Sequence of chain 3.OA:
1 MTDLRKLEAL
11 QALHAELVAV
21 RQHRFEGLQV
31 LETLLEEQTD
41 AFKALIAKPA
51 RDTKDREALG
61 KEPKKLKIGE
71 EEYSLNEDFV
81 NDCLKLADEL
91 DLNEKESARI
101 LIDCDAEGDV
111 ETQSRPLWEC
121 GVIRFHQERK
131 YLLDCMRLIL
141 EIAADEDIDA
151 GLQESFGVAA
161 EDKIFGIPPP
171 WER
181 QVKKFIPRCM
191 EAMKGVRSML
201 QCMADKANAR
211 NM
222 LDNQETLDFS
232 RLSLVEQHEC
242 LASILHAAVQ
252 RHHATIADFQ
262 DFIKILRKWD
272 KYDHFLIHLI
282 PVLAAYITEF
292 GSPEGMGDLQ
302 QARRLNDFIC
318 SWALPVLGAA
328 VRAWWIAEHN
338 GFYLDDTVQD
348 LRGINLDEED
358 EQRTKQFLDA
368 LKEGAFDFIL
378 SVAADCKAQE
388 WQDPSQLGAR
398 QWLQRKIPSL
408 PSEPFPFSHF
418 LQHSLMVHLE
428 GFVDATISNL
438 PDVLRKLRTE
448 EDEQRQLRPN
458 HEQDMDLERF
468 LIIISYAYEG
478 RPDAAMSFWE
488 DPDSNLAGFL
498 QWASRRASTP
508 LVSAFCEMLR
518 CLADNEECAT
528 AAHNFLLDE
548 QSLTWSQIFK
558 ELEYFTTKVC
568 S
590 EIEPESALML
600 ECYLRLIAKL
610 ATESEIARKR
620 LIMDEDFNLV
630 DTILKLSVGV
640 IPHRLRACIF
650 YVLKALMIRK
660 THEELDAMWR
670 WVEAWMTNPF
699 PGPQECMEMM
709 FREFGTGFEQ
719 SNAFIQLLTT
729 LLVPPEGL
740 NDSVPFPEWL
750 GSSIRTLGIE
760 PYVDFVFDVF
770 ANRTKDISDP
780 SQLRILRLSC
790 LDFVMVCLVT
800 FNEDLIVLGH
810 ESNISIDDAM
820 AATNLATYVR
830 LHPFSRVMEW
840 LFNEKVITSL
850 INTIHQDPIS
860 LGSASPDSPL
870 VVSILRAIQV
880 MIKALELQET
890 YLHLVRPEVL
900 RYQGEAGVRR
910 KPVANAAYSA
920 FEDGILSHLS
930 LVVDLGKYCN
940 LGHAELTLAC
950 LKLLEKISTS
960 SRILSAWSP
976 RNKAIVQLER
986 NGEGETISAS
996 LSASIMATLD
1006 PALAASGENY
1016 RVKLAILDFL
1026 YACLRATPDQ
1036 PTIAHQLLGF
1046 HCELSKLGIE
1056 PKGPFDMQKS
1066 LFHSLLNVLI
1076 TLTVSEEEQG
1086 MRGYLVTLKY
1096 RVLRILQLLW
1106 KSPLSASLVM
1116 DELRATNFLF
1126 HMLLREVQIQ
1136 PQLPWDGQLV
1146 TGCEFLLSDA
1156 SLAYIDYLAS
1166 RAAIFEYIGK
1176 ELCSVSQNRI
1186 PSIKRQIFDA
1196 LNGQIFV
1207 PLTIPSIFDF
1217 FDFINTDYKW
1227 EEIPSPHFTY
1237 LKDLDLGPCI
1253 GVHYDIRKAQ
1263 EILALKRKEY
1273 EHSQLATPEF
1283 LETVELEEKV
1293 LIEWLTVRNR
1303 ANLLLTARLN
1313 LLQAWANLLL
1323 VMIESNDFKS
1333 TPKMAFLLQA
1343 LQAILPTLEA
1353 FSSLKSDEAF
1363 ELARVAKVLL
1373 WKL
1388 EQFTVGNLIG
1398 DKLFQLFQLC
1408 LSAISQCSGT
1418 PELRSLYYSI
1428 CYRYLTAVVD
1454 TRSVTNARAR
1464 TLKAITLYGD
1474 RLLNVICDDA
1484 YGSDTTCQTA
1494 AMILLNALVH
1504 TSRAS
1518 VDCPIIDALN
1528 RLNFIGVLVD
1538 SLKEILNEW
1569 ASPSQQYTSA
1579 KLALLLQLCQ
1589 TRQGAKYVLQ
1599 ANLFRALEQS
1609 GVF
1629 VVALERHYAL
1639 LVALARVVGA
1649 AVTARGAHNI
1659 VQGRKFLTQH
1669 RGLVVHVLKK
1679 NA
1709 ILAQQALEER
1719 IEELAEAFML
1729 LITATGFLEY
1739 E

The protein below binds the small molecule below.
Small molecule (SMILES): CC[C@H](C)[C@H](N)C(=O)N[C@@H](CC(C)C)C(=O)N1CCC[C@H]1C(=O)N[C@@H](CCSC)C(=O)N[C@@H](Cc1ccc(O)cc1)C(=O)N[C@@H](CCCCN)C(=O)N[C@@H](CC(C)C)C(=O)N[C@@H](CO)C(=O)N1CCC[C@H]1C=O

Binding-site contacts:
Ligand atom O contacts residue VAL1202 of chain 3.OA at 3.2 Å.
Ligand atom SD contacts residue ASN1072 of chain 3.OA at 3.7 Å.
Ligand atom CD2 contacts residue ALA1120 of chain 3.OA at 3.5 Å (hydrophobic).
Ligand atom C contacts residue HIS1126 of chain 3.OA at 4.0 Å.
Ligand atom CG contacts residue HIS1126 of chain 3.OA at 4.3 Å.
Ligand atom CD2 contacts residue LEU1129 of chain 3.OA at 4.2 Å (hydrophobic).
Ligand atom CG contacts residue GLN1063 of chain 3.OA at 4.3 Å.
Ligand atom O contacts residue HIS1126 of chain 3.OA at 3.3 Å (h-bond).
Ligand atom C contacts residue GLN1063 of chain 3.OA at 3.9 Å.
Ligand atom CE1 contacts residue ASN1072 of chain 3.OA at 3.3 Å.
Ligand atom CD2 contacts residue PHE1125 of chain 3.OA at 4.2 Å (hydrophobic).
Ligand atom C contacts residue VAL1202 of chain 3.OA at 4.2 Å (hydrophobic).
Ligand atom CD1 contacts residue PHE1125 of chain 3.OA at 3.6 Å (hydrophobic).
Ligand atom CB contacts residue GLN1063 of chain 3.OA at 4.5 Å.
Ligand atom O contacts residue THR1121 of chain 3.OA at 4.0 Å.
Ligand atom CB contacts residue THR1121 of chain 3.OA at 3.3 Å.
Ligand atom CG contacts residue THR1121 of chain 3.OA at 3.3 Å.
Ligand atom CE1 contacts residue THR1121 of chain 3.OA at 3.9 Å.
Ligand atom CG contacts residue ALA1120 of chain 3.OA at 4.4 Å (hydrophobic).
Ligand atom CD1 contacts residue GLN1063 of chain 3.OA at 3.8 Å.
Ligand atom CZ contacts residue ASN1072 of chain 3.OA at 3.5 Å.
Ligand atom CE2 contacts residue ASN1072 of chain 3.OA at 4.4 Å.
Ligand atom CA contacts residue GLN1063 of chain 3.OA at 4.3 Å.
Ligand atom CD1 contacts residue THR1121 of chain 3.OA at 3.0 Å.
Ligand atom OH contacts residue GLN1063 of chain 3.OA at 3.7 Å.
Ligand atom CD1 contacts residue ASN1122 of chain 3.OA at 4.3 Å.
Ligand atom CA contacts residue HIS1126 of chain 3.OA at 4.3 Å.
Ligand atom CG contacts residue ASN1072 of chain 3.OA at 4.2 Å.
Ligand atom CD2 contacts residue GLN1063 of chain 3.OA at 3.6 Å.
Ligand atom CD2 contacts residue HIS1126 of chain 3.OA at 3.4 Å.
Ligand atom OH contacts residue HIS1068 of chain 3.OA at 3.8 Å.
Ligand atom O contacts residue GLN1063 of chain 3.OA at 2.9 Å (h-bond).
Ligand atom CE2 contacts residue GLN1063 of chain 3.OA at 3.3 Å.
Ligand atom CD2 contacts residue THR1121 of chain 3.OA at 4.3 Å.
Ligand atom OH contacts residue ASN1072 of chain 3.OA at 3.1 Å (h-bond).
Ligand atom CZ contacts residue GLN1063 of chain 3.OA at 4.1 Å.
Ligand atom CD2 contacts residue THR1121 of chain 3.OA at 4.0 Å.
Ligand atom CG2 contacts residue GLN1063 of chain 3.OA at 3.3 Å.
Ligand atom CD1 contacts residue ASN1072 of chain 3.OA at 4.0 Å.
Ligand atom CD1 contacts residue ALA1120 of chain 3.OA at 4.3 Å (hydrophobic).